This protein binds this small molecule.
Small molecule (SMILES): CC(=O)N[C@@H]1[C@@H](O)[C@H](O)[C@@H](CO)O[C@H]1O

Binding-site contacts:
Ligand atom C5 contacts residue ASN590 of chain 1.B at 3.1 Å.
Ligand atom C6 contacts residue ASN590 of chain 1.B at 3.1 Å.
Ligand atom O5 contacts residue ASN590 of chain 1.B at 2.4 Å (h-bond).
Ligand atom C3 contacts residue ASN590 of chain 1.B at 3.5 Å.
Ligand atom C1 contacts residue ASN590 of chain 1.B at 1.4 Å.
Ligand atom O7 contacts residue ASN590 of chain 1.B at 3.5 Å (h-bond).
Ligand atom O6 contacts residue ASN590 of chain 1.B at 3.8 Å.
Ligand atom C4 contacts residue ASN590 of chain 1.B at 3.3 Å.
Ligand atom C7 contacts residue ASN590 of chain 1.B at 3.9 Å.
Ligand atom N2 contacts residue ASN590 of chain 1.B at 3.5 Å (h-bond).
Ligand atom C2 contacts residue ASN590 of chain 1.B at 2.5 Å.

Sequence of chain 1.B:
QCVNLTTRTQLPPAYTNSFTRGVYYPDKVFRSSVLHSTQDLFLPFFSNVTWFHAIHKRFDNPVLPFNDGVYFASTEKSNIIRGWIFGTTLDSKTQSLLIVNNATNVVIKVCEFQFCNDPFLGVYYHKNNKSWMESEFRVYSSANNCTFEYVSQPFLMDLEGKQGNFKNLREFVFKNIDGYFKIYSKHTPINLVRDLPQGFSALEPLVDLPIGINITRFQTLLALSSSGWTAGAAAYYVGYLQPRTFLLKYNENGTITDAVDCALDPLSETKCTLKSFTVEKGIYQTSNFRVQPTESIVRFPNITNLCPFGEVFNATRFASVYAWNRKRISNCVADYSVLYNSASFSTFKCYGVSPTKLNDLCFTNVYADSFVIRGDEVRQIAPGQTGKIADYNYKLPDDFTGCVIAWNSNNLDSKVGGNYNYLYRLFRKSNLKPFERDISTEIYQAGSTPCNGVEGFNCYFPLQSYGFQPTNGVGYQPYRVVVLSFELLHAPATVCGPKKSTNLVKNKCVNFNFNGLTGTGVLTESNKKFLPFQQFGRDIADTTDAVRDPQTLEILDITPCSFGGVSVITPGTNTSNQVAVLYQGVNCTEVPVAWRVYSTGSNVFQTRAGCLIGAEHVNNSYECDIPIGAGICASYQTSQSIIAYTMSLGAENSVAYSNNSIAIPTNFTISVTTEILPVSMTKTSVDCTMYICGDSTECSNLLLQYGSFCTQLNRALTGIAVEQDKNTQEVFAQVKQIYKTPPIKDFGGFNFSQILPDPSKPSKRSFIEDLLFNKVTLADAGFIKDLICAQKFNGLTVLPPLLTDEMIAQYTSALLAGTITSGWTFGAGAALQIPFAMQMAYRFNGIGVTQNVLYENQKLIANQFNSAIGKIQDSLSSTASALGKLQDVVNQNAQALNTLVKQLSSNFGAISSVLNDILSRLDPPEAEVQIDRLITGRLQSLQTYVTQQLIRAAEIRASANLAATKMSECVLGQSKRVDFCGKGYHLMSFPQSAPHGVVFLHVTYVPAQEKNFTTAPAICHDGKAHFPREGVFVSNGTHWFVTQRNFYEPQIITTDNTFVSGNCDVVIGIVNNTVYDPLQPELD